Binding-site contacts:
Ligand atom O5 contacts residue ASN272 of chain 1.H at 2.4 Å (h-bond).
Ligand atom C7 contacts residue ASN272 of chain 1.H at 3.9 Å.
Ligand atom O7 contacts residue ASN273 of chain 1.H at 3.7 Å.
Ligand atom C4 contacts residue ASN272 of chain 1.H at 4.3 Å.
Ligand atom N2 contacts residue ASN272 of chain 1.H at 2.8 Å (h-bond).
Ligand atom C2 contacts residue ASN272 of chain 1.H at 2.4 Å.
Ligand atom O2 contacts residue TYR270 of chain 1.H at 3.0 Å.
Ligand atom C8 contacts residue ASN273 of chain 1.H at 3.9 Å.
Ligand atom O5 contacts residue TYR270 of chain 1.H at 4.4 Å.
Ligand atom N2 contacts residue ASN273 of chain 1.H at 3.5 Å (h-bond).
Ligand atom C1 contacts residue MET222 of chain 1.H at 4.0 Å (hydrophobic).
Ligand atom C3 contacts residue ASN272 of chain 1.H at 3.7 Å.
Ligand atom O7 contacts residue ASN272 of chain 1.H at 4.2 Å.
Ligand atom C5 contacts residue ASN272 of chain 1.H at 3.7 Å.
Ligand atom C8 contacts residue THR274 of chain 1.H at 4.2 Å.
Ligand atom O6 contacts residue MET222 of chain 1.H at 3.4 Å.
Ligand atom O2 contacts residue MET222 of chain 1.H at 4.0 Å.
Ligand atom C2 contacts residue TYR270 of chain 1.H at 4.3 Å (hydrophobic).
Ligand atom C1 contacts residue ASN272 of chain 1.H at 1.4 Å.
Ligand atom C7 contacts residue ASN273 of chain 1.H at 3.4 Å.

The protein below binds the small molecule below.
Small molecule (SMILES): CC(=O)N[C@H]1[C@H](O[C@H]2[C@H](O)[C@@H](NC(C)=O)CO[C@@H]2CO[C@H]2O[C@@H](C)[C@@H](O)[C@@H](O)[C@@H]2O)O[C@H](CO)[C@@H](O)[C@@H]1O

Sequence of chain 1.H:
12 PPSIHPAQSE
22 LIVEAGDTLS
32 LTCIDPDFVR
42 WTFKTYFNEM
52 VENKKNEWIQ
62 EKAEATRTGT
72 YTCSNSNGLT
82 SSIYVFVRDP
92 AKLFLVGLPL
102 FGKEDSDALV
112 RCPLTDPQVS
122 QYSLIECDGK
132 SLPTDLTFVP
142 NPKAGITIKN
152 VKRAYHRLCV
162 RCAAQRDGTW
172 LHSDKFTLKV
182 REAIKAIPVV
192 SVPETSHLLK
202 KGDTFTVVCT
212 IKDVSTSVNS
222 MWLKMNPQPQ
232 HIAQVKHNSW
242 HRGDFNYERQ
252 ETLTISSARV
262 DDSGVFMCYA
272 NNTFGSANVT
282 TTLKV